Binding-site contacts:
Ligand atom O7 contacts residue TYR28 of chain 1.B at 3.9 Å.
Ligand atom C4 contacts residue ASN61 of chain 1.B at 4.3 Å.
Ligand atom C1 contacts residue TYR28 of chain 1.B at 3.9 Å (hydrophobic).
Ligand atom C7 contacts residue ASN61 of chain 1.B at 3.5 Å.
Ligand atom C3 contacts residue ASN61 of chain 1.B at 3.9 Å.
Ligand atom C1 contacts residue ASN61 of chain 1.B at 1.5 Å.
Ligand atom C2 contacts residue ASN61 of chain 1.B at 2.6 Å.
Ligand atom N2 contacts residue ASN61 of chain 1.B at 3.0 Å (h-bond).
Ligand atom O7 contacts residue ASN61 of chain 1.B at 3.7 Å.
Ligand atom O6 contacts residue TYR28 of chain 1.B at 4.5 Å.
Ligand atom C7 contacts residue TYR28 of chain 1.B at 4.4 Å (hydrophobic).
Ligand atom C5 contacts residue ASN61 of chain 1.B at 3.7 Å.
Ligand atom O5 contacts residue ASN61 of chain 1.B at 2.4 Å (h-bond).

Sequence of chain 1.B:
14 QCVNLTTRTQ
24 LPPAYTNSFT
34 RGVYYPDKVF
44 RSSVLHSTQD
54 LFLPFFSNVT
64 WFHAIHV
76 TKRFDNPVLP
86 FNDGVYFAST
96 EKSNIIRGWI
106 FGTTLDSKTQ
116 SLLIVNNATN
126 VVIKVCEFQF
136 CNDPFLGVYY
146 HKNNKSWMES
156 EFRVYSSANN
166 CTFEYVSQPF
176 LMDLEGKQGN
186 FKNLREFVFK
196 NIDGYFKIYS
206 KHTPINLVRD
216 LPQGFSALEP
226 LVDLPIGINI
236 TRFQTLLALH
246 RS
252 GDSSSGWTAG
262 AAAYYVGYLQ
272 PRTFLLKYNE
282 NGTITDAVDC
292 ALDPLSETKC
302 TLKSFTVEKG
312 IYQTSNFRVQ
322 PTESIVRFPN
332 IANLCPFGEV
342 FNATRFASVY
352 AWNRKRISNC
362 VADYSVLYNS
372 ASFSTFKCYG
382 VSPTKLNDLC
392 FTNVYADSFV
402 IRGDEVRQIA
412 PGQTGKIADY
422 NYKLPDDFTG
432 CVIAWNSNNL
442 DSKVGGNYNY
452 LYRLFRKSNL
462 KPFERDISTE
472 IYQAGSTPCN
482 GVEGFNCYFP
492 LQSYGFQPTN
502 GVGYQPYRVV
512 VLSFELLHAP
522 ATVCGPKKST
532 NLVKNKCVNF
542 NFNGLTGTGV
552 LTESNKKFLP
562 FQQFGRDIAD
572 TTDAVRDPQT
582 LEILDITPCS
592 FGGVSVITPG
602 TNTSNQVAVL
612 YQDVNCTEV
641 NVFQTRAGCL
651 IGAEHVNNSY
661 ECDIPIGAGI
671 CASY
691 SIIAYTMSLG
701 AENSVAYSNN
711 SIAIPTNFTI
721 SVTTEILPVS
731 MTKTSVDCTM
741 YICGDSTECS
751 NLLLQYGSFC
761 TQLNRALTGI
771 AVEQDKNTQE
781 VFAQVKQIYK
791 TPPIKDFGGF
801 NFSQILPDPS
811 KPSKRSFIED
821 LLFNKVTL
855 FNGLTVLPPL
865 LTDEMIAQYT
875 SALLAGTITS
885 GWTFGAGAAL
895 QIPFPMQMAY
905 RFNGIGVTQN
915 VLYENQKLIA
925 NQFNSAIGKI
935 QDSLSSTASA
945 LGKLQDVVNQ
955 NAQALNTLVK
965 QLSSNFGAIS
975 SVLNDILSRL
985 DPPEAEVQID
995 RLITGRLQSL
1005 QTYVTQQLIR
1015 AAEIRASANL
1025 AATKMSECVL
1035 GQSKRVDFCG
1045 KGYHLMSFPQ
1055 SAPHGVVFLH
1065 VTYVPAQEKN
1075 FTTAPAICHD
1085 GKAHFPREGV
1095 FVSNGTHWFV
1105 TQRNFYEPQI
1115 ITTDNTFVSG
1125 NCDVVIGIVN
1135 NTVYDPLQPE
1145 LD

A protein and the small-molecule ligand that binds it are described below.
Small molecule (SMILES): CC(=O)N[C@@H]1[C@@H](O)[C@H](O)[C@@H](CO)O[C@H]1O